Binding-site contacts:
Ligand atom C2 contacts residue LEU206 of chain 1.C at 3.7 Å (hydrophobic).
Ligand atom C7 contacts residue PRO209 of chain 1.C at 3.8 Å (hydrophobic).
Ligand atom S1 contacts residue HIS122 of chain 1.C at 4.0 Å.
Ligand atom N1 contacts residue HIS99 of chain 1.C at 3.5 Å (h-bond).
Ligand atom O2 contacts residue TRP217 of chain 1.C at 3.6 Å.
Ligand atom C6 contacts residue THR208 of chain 1.C at 3.9 Å.
Ligand atom O2 contacts residue THR207 of chain 1.C at 3.0 Å (h-bond).
Ligand atom S2 contacts residue HIS97 of chain 1.C at 3.8 Å.
Ligand atom S1 contacts residue THR207 of chain 1.C at 3.7 Å.
Ligand atom O1 contacts residue HIS97 of chain 1.C at 3.2 Å.
Ligand atom C7 contacts residue LEU206 of chain 1.C at 3.8 Å (hydrophobic).
Ligand atom N2 contacts residue LEU206 of chain 1.C at 3.4 Å.
Ligand atom C6 contacts residue PRO209 of chain 1.C at 3.8 Å (hydrophobic).
Ligand atom C1 contacts residue LEU206 of chain 1.C at 3.8 Å (hydrophobic).
Ligand atom O1 contacts residue VAL147 of chain 1.C at 4.0 Å.
Ligand atom N1 contacts residue ZN1 of chain 1.P at 2.1 Å.
Ligand atom C1 contacts residue THR207 of chain 1.C at 4.2 Å.
Ligand atom O2 contacts residue LEU206 of chain 1.C at 3.4 Å.
Ligand atom O1 contacts residue ZN1 of chain 1.P at 3.0 Å.
Ligand atom N1 contacts residue HIS122 of chain 1.C at 3.6 Å (h-bond).
Ligand atom C1 contacts residue HIS97 of chain 1.C at 4.1 Å.
Ligand atom N1 contacts residue GLU109 of chain 1.C at 4.2 Å.
Ligand atom C6 contacts residue LEU206 of chain 1.C at 4.1 Å (hydrophobic).
Ligand atom C7 contacts residue THR208 of chain 1.C at 3.0 Å.
Ligand atom N2 contacts residue THR207 of chain 1.C at 3.6 Å.
Ligand atom C2 contacts residue THR208 of chain 1.C at 3.1 Å.
Ligand atom O2 contacts residue ZN1 of chain 1.P at 4.0 Å.
Ligand atom S2 contacts residue LEU206 of chain 1.C at 4.0 Å.
Ligand atom C1 contacts residue ZN1 of chain 1.P at 4.2 Å.
Ligand atom N1 contacts residue THR207 of chain 1.C at 2.6 Å (h-bond).
Ligand atom N1 contacts residue HIS97 of chain 1.C at 3.4 Å (h-bond).
Ligand atom S1 contacts residue HIS97 of chain 1.C at 3.9 Å.
Ligand atom S1 contacts residue ZN1 of chain 1.P at 3.0 Å.
Ligand atom C4 contacts residue GLN95 of chain 1.C at 4.1 Å.
Ligand atom O1 contacts residue HIS122 of chain 1.C at 3.4 Å (h-bond).
Ligand atom N2 contacts residue THR208 of chain 1.C at 3.2 Å (h-bond).
Ligand atom S2 contacts residue GLN95 of chain 1.C at 3.7 Å.
Ligand atom O1 contacts residue VAL124 of chain 1.C at 3.7 Å.
Ligand atom C3 contacts residue LEU206 of chain 1.C at 3.9 Å (hydrophobic).
Ligand atom S2 contacts residue VAL124 of chain 1.C at 3.8 Å.

The protein below binds the small molecule below.
Small molecule (SMILES): CCOc1ccc2nc(S(N)(=O)=O)sc2c1

Sequence of chain 1.C:
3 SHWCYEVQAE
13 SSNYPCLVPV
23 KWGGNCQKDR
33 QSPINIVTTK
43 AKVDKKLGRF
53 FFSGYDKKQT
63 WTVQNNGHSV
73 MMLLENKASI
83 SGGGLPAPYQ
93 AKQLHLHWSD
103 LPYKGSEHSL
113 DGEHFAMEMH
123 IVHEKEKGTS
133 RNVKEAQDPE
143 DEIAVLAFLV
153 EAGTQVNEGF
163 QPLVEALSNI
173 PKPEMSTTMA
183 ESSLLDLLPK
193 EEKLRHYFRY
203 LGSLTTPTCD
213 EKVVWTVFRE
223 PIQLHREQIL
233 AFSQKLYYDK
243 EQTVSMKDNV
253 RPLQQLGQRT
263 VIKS